The small molecule below binds the protein below.
Small molecule (SMILES): CC(=O)N[C@@H]1[C@@H](O)[C@H](O)[C@@H](CO)O[C@H]1O

Binding-site contacts:
Ligand atom C5 contacts residue ILE121 of chain 1.A at 3.8 Å (hydrophobic).
Ligand atom C8 contacts residue ARG150 of chain 1.A at 4.2 Å.
Ligand atom C5 contacts residue ASN81 of chain 1.A at 3.7 Å.
Ligand atom N2 contacts residue ARG150 of chain 1.A at 4.5 Å.
Ligand atom C2 contacts residue ASN81 of chain 1.A at 2.4 Å.
Ligand atom C7 contacts residue ASN81 of chain 1.A at 3.1 Å.
Ligand atom C8 contacts residue GLN80 of chain 1.A at 3.4 Å.
Ligand atom C1 contacts residue ASN81 of chain 1.A at 1.5 Å.
Ligand atom C8 contacts residue ASN81 of chain 1.A at 4.3 Å.
Ligand atom C3 contacts residue PHE120 of chain 1.A at 4.2 Å (hydrophobic).
Ligand atom C5 contacts residue PHE120 of chain 1.A at 3.7 Å (hydrophobic).
Ligand atom C4 contacts residue ASN81 of chain 1.A at 4.2 Å.
Ligand atom O7 contacts residue ASN81 of chain 1.A at 2.8 Å (h-bond).
Ligand atom O5 contacts residue ASN81 of chain 1.A at 2.4 Å (h-bond).
Ligand atom C2 contacts residue PHE120 of chain 1.A at 4.4 Å (hydrophobic).
Ligand atom C6 contacts residue ILE121 of chain 1.A at 3.6 Å (hydrophobic).
Ligand atom C1 contacts residue PHE120 of chain 1.A at 3.6 Å (hydrophobic).
Ligand atom N2 contacts residue ASN81 of chain 1.A at 2.9 Å (h-bond).
Ligand atom C3 contacts residue ASN81 of chain 1.A at 3.7 Å.
Ligand atom O5 contacts residue PHE120 of chain 1.A at 3.9 Å.

Sequence of chain 1.A:
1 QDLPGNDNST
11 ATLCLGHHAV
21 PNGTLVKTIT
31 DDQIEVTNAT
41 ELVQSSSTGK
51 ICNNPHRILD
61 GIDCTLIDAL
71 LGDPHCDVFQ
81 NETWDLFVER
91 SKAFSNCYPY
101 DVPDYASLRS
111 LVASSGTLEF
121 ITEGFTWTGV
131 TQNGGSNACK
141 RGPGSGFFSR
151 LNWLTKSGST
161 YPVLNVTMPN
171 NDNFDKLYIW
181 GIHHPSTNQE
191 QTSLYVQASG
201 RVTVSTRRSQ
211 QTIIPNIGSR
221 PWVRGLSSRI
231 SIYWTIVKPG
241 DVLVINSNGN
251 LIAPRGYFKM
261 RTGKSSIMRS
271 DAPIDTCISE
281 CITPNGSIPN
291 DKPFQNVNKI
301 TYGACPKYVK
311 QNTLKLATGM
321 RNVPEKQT